Binding-site contacts:
Ligand atom O2 contacts residue GLN191 of chain 1.A at 3.7 Å.
Ligand atom CA contacts residue GLY215 of chain 1.A at 3.4 Å.
Ligand atom CB1 contacts residue CYS190 of chain 1.A at 3.6 Å (hydrophobic).
Ligand atom O2 contacts residue SER194 of chain 1.A at 2.1 Å (h-bond).
Ligand atom CA2 contacts residue GLN191 of chain 1.A at 3.8 Å.
Ligand atom N contacts residue GLU216 of chain 1.A at 3.4 Å (salt-bridge).
Ligand atom CA1 contacts residue SER213 of chain 1.A at 3.7 Å.
Ligand atom NH2 contacts residue GLY225 of chain 1.A at 3.5 Å.
Ligand atom CB contacts residue GLY215 of chain 1.A at 3.4 Å.
Ligand atom CA2 contacts residue SER194 of chain 1.A at 2.4 Å.
Ligand atom O2 contacts residue GLY192 of chain 1.A at 3.0 Å (h-bond).
Ligand atom C2 contacts residue SER194 of chain 1.A at 1.4 Å.
Ligand atom CA2 contacts residue HIS44 of chain 1.A at 3.4 Å.
Ligand atom NH1 contacts residue ASP188 of chain 1.A at 3.6 Å.
Ligand atom NH2 contacts residue SER189 of chain 1.A at 2.9 Å (h-bond).
Ligand atom C contacts residue GLY215 of chain 1.A at 3.6 Å.
Ligand atom N2 contacts residue HIS44 of chain 1.A at 3.0 Å (h-bond).
Ligand atom N2 contacts residue SER213 of chain 1.A at 2.8 Å (h-bond).
Ligand atom N2 contacts residue SER194 of chain 1.A at 3.2 Å (h-bond).
Ligand atom NH1 contacts residue GLY217 of chain 1.A at 2.9 Å (h-bond).
Ligand atom O1 contacts residue GLN191 of chain 1.A at 3.3 Å (h-bond).
Ligand atom N contacts residue GLY215 of chain 1.A at 3.0 Å (h-bond).
Ligand atom C1 contacts residue SER213 of chain 1.A at 3.7 Å.
Ligand atom O contacts residue GLY215 of chain 1.A at 3.0 Å (h-bond).
Ligand atom CZ contacts residue SER189 of chain 1.A at 3.4 Å.
Ligand atom CA2 contacts residue SER213 of chain 1.A at 3.8 Å.
Ligand atom NH1 contacts residue SER189 of chain 1.A at 3.8 Å.
Ligand atom CA contacts residue GLN87 of chain 1.A at 3.7 Å.
Ligand atom CB1 contacts residue SER194 of chain 1.A at 2.8 Å.
Ligand atom NH2 contacts residue ASP188 of chain 1.A at 3.1 Å (salt-bridge).
Ligand atom CG1 contacts residue SER213 of chain 1.A at 3.6 Å.
Ligand atom C3 contacts residue HIS44 of chain 1.A at 1.4 Å.
Ligand atom N contacts residue GLN87 of chain 1.A at 3.1 Å (h-bond).
Ligand atom OE1 contacts residue GLN191 of chain 1.A at 3.5 Å (h-bond).
Ligand atom O contacts residue TRP214 of chain 1.A at 3.6 Å.
Ligand atom C1 contacts residue HIS44 of chain 1.A at 3.7 Å.
Ligand atom CG1 contacts residue TRP214 of chain 1.A at 3.6 Å (hydrophobic).
Ligand atom C2 contacts residue HIS44 of chain 1.A at 2.6 Å.
Ligand atom CD1 contacts residue GLN191 of chain 1.A at 3.5 Å.
Ligand atom C3 contacts residue SER194 of chain 1.A at 2.5 Å.

Sequence of chain 1.A:
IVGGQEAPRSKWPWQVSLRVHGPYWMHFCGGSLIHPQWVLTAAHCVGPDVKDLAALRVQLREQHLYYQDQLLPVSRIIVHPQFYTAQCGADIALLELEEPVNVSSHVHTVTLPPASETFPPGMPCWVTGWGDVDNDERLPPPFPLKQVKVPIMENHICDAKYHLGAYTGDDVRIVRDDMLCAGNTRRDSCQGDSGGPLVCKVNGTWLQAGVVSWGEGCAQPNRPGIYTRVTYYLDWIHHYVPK

This small molecule binds to this protein.
Small molecule (SMILES): NC(=[NH2+])NCCC[C@H](NC(=O)CNC(=O)[C@@H](N)CCC(=O)O)[C@H](O)CCl